This small molecule binds to this protein.
Small molecule (SMILES): C[C@H](NC(=O)CN)C(=O)N[C@@H](C)C(=O)N[C@@H](C)C(=O)N[C@@H](C)C=O

Binding-site contacts:
Ligand atom O contacts residue GLU614 of chain 1.D at 3.7 Å.
Ligand atom C contacts residue LYS612 of chain 1.D at 3.6 Å.
Ligand atom CA contacts residue LYS612 of chain 1.D at 4.4 Å.
Ligand atom CA contacts residue GLU614 of chain 1.D at 3.4 Å.
Ligand atom CA contacts residue ILE613 of chain 1.D at 4.3 Å (hydrophobic).
Ligand atom O contacts residue LYS612 of chain 1.D at 3.9 Å.
Ligand atom C contacts residue GLU614 of chain 1.D at 4.5 Å.
Ligand atom CB contacts residue GLU614 of chain 1.D at 4.5 Å.
Ligand atom C contacts residue ILE613 of chain 1.D at 4.3 Å (hydrophobic).
Ligand atom O contacts residue LYS612 of chain 1.D at 3.7 Å.
Ligand atom CB contacts residue ASN611 of chain 1.D at 4.0 Å.
Ligand atom CB contacts residue LYS612 of chain 1.D at 3.4 Å.
Ligand atom N contacts residue GLU614 of chain 1.D at 4.4 Å.
Ligand atom C contacts residue GLU614 of chain 1.D at 3.8 Å.
Ligand atom C contacts residue GLU614 of chain 1.D at 4.1 Å.
Ligand atom N contacts residue LYS612 of chain 1.D at 3.2 Å (salt-bridge).
Ligand atom CB contacts residue GLU614 of chain 1.D at 4.1 Å.
Ligand atom N contacts residue GLU614 of chain 1.D at 3.3 Å (salt-bridge).
Ligand atom N contacts residue ILE613 of chain 1.D at 4.4 Å.
Ligand atom O contacts residue ILE615 of chain 1.D at 3.5 Å.
Ligand atom O contacts residue GLU614 of chain 1.D at 3.1 Å (salt-bridge).
Ligand atom CA contacts residue GLU614 of chain 1.D at 4.4 Å.
Ligand atom O contacts residue ILE613 of chain 1.D at 3.3 Å.
Ligand atom CA contacts residue LYS612 of chain 1.D at 3.2 Å.

Sequence of chain 1.D:
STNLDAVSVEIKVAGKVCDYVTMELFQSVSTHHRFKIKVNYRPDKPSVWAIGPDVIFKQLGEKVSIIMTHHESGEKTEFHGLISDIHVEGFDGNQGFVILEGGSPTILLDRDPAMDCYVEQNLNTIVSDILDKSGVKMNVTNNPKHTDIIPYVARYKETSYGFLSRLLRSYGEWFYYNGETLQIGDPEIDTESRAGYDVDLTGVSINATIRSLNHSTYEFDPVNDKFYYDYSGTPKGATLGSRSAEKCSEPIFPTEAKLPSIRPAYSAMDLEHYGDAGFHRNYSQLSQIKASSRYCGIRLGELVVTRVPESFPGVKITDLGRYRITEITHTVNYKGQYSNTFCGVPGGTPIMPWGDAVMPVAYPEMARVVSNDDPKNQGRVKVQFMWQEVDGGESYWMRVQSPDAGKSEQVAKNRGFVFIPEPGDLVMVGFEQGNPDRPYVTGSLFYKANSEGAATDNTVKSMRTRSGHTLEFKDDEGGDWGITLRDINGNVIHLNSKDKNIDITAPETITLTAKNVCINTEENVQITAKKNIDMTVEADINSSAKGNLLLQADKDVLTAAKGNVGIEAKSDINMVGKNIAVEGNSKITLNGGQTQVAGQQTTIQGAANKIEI